This protein binds this small molecule.
Small molecule (SMILES): CC(C)(CO)C(=O)C(=O)O

Sequence of chain 1.C:
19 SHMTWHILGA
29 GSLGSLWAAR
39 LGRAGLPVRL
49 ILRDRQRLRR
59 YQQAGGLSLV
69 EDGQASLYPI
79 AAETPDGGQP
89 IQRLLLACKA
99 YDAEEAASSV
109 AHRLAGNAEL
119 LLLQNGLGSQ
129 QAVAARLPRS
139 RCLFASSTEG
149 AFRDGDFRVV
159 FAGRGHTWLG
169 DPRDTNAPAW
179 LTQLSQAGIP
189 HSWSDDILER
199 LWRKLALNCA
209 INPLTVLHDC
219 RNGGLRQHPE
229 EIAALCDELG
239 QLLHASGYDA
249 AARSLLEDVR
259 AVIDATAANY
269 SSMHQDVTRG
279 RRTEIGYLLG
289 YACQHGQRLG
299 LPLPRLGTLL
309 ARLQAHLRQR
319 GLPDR

Binding-site contacts:
Ligand atom C3 contacts residue ILE209 of chain 1.C at 3.8 Å (hydrophobic).
Ligand atom C4 contacts residue ASN220 of chain 1.C at 4.2 Å.
Ligand atom C6 contacts residue SER269 of chain 1.C at 4.2 Å.
Ligand atom O1 contacts residue VAL260 of chain 1.C at 4.0 Å.
Ligand atom C2 contacts residue ASN220 of chain 1.C at 3.6 Å.
Ligand atom O4 contacts residue SER269 of chain 1.C at 3.1 Å.
Ligand atom O2 contacts residue ASN206 of chain 1.C at 3.9 Å.
Ligand atom C1 contacts residue ASN220 of chain 1.C at 3.0 Å.
Ligand atom C6 contacts residue ASN210 of chain 1.C at 3.8 Å.
Ligand atom C4 contacts residue LEU205 of chain 1.C at 4.1 Å (hydrophobic).
Ligand atom C4 contacts residue ILE209 of chain 1.C at 4.2 Å (hydrophobic).
Ligand atom C6 contacts residue SER270 of chain 1.C at 3.5 Å.
Ligand atom O3 contacts residue SER270 of chain 1.C at 2.7 Å (h-bond).
Ligand atom C2 contacts residue ASN206 of chain 1.C at 4.4 Å.
Ligand atom C5 contacts residue ASN206 of chain 1.C at 4.0 Å.
Ligand atom C4 contacts residue VAL260 of chain 1.C at 3.9 Å (hydrophobic).
Ligand atom C3 contacts residue ASN210 of chain 1.C at 3.1 Å.
Ligand atom C5 contacts residue ASN210 of chain 1.C at 4.2 Å.
Ligand atom O4 contacts residue TYR268 of chain 1.C at 4.4 Å.
Ligand atom O1 contacts residue ASN206 of chain 1.C at 3.8 Å.
Ligand atom O4 contacts residue ASN210 of chain 1.C at 4.0 Å.
Ligand atom O1 contacts residue LEU205 of chain 1.C at 3.7 Å.
Ligand atom C1 contacts residue THR264 of chain 1.C at 3.9 Å.
Ligand atom C4 contacts residue ASN206 of chain 1.C at 3.9 Å.
Ligand atom C3 contacts residue ASN220 of chain 1.C at 3.2 Å.
Ligand atom C3 contacts residue SER269 of chain 1.C at 3.7 Å.
Ligand atom O3 contacts residue ASN210 of chain 1.C at 3.3 Å (h-bond).
Ligand atom O4 contacts residue SER270 of chain 1.C at 2.5 Å (h-bond).
Ligand atom C2 contacts residue ASN210 of chain 1.C at 4.1 Å.
Ligand atom O3 contacts residue ASN206 of chain 1.C at 4.2 Å.